Sequence of chain 26.F:
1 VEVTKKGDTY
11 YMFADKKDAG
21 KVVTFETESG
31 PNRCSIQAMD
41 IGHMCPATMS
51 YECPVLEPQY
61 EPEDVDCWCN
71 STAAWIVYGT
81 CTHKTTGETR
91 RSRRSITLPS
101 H

A small-molecule ligand and the protein it binds are described below.
Small molecule (SMILES): CC(=O)N[C@@H]1[C@@H](O)[C@H](O)[C@@H](CO)O[C@H]1O

Binding-site contacts:
Ligand atom O6 contacts residue ARG33 of chain 26.F at 3.6 Å.
Ligand atom N2 contacts residue ASN70 of chain 26.F at 2.9 Å (h-bond).
Ligand atom O5 contacts residue ASN70 of chain 26.F at 2.4 Å (h-bond).
Ligand atom C1 contacts residue ASN70 of chain 26.F at 1.4 Å.
Ligand atom C7 contacts residue ASN70 of chain 26.F at 3.1 Å.
Ligand atom C3 contacts residue ASN70 of chain 26.F at 3.8 Å.
Ligand atom C5 contacts residue ASN70 of chain 26.F at 3.7 Å.
Ligand atom O7 contacts residue ASN70 of chain 26.F at 3.3 Å (h-bond).
Ligand atom C5 contacts residue ARG33 of chain 26.F at 4.1 Å.
Ligand atom N2 contacts residue PRO31 of chain 26.F at 2.8 Å (h-bond).
Ligand atom O7 contacts residue PRO31 of chain 26.F at 3.2 Å (h-bond).
Ligand atom O3 contacts residue PRO31 of chain 26.F at 4.0 Å.
Ligand atom O7 contacts residue SER71 of chain 26.F at 4.2 Å.
Ligand atom C6 contacts residue ARG33 of chain 26.F at 4.1 Å.
Ligand atom C7 contacts residue PRO31 of chain 26.F at 3.4 Å (hydrophobic).
Ligand atom N2 contacts residue ASN32 of chain 26.F at 4.2 Å.
Ligand atom C8 contacts residue ASN70 of chain 26.F at 3.6 Å.
Ligand atom C2 contacts residue ASN70 of chain 26.F at 2.5 Å.
Ligand atom C3 contacts residue PRO31 of chain 26.F at 4.0 Å (hydrophobic).
Ligand atom C4 contacts residue ASN70 of chain 26.F at 4.2 Å.
Ligand atom C1 contacts residue ARG33 of chain 26.F at 4.2 Å.
Ligand atom C2 contacts residue PRO31 of chain 26.F at 3.9 Å (hydrophobic).